Binding-site contacts:
Ligand atom C1 contacts residue ASN154 of chain 22.C at 1.4 Å.
Ligand atom O5 contacts residue SER157 of chain 22.C at 3.8 Å.
Ligand atom N2 contacts residue ASN154 of chain 22.C at 2.9 Å (h-bond).
Ligand atom C2 contacts residue ASN154 of chain 22.C at 2.4 Å.
Ligand atom C8 contacts residue ASN154 of chain 22.C at 4.3 Å.
Ligand atom O5 contacts residue ASN154 of chain 22.C at 2.4 Å (h-bond).
Ligand atom C4 contacts residue ASN154 of chain 22.C at 4.2 Å.
Ligand atom C1 contacts residue SER157 of chain 22.C at 3.9 Å.
Ligand atom C5 contacts residue ASN154 of chain 22.C at 3.7 Å.
Ligand atom C3 contacts residue ASN154 of chain 22.C at 3.8 Å.
Ligand atom C7 contacts residue ASN154 of chain 22.C at 4.0 Å.

Sequence of chain 22.C:
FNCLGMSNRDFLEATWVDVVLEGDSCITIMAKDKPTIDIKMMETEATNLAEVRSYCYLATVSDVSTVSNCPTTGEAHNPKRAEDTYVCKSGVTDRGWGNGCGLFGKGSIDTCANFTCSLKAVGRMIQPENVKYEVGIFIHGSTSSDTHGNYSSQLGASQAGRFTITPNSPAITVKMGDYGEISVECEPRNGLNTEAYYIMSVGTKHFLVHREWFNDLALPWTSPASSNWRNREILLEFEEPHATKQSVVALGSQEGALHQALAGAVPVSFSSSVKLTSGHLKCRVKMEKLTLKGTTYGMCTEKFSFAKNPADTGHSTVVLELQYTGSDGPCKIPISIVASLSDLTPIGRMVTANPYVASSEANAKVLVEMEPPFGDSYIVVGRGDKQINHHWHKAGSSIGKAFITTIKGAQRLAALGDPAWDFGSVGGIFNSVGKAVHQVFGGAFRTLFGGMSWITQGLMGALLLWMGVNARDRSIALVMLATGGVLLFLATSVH

This small molecule binds to this protein.
Small molecule (SMILES): CC(=O)N[C@@H]1[C@@H](O)[C@H](O)[C@@H](CO)O[C@H]1O